A small-molecule ligand and the protein it binds are described below.
Small molecule (SMILES): N[C@@H](Cc1ccccc1)C(=O)NCC=O

Sequence of chain 1.MA:
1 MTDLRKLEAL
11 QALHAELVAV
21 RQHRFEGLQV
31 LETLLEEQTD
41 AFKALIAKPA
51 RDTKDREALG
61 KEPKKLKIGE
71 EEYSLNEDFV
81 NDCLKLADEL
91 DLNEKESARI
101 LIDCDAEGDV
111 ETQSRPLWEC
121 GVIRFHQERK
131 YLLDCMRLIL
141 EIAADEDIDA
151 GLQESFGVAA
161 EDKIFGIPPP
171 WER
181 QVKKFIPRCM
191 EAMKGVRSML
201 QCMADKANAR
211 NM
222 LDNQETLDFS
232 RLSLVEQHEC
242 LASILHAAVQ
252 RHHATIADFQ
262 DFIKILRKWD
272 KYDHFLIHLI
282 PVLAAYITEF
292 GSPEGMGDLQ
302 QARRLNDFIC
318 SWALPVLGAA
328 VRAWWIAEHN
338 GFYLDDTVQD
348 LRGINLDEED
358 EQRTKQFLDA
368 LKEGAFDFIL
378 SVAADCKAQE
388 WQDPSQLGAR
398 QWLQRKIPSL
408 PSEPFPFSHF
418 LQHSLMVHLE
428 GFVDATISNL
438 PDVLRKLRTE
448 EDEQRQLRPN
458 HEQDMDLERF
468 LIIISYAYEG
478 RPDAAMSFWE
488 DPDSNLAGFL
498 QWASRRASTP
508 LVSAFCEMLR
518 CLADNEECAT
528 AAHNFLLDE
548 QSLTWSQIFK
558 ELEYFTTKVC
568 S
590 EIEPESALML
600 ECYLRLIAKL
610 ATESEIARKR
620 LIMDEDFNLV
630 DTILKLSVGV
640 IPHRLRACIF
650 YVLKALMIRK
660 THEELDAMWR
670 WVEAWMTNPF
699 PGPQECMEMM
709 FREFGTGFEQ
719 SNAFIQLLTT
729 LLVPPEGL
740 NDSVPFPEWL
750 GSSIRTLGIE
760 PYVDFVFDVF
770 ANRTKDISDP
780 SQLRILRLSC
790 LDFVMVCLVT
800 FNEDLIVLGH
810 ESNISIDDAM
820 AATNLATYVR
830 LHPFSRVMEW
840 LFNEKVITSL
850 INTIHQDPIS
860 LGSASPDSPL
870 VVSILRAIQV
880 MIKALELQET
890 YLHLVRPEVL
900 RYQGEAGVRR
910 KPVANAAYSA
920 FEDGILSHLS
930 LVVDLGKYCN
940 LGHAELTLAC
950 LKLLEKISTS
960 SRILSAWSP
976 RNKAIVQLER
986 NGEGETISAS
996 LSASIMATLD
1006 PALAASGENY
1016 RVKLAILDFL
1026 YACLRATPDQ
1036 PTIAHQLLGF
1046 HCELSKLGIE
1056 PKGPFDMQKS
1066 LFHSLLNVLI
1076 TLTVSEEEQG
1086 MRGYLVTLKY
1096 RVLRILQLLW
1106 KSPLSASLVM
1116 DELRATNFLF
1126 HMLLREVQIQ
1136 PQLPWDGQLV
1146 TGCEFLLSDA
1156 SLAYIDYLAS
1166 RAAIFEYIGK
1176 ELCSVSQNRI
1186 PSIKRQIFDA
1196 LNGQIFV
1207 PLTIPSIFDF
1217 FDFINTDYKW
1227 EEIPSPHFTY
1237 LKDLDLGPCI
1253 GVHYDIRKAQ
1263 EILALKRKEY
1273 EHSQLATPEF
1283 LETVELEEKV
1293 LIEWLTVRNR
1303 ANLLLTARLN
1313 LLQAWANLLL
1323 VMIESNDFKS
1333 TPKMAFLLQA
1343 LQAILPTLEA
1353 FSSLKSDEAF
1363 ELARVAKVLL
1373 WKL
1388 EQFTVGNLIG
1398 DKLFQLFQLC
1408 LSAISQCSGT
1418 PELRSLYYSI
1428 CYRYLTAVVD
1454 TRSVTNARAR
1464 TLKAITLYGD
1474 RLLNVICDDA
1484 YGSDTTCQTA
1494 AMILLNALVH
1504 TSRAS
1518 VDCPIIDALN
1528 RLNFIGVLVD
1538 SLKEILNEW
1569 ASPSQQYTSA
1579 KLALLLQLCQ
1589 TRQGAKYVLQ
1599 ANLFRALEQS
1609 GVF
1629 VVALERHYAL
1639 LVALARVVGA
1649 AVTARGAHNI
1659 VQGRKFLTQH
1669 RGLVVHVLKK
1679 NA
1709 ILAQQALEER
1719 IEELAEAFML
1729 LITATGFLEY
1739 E

Binding-site contacts:
Ligand atom O contacts residue PRO438 of chain 1.MA at 4.0 Å.
Ligand atom CD2 contacts residue ARG442 of chain 1.MA at 3.5 Å.
Ligand atom CE2 contacts residue PRO438 of chain 1.MA at 3.7 Å (hydrophobic).
Ligand atom CE1 contacts residue PHE496 of chain 1.MA at 3.6 Å (hydrophobic).
Ligand atom CZ contacts residue PHE496 of chain 1.MA at 3.9 Å (hydrophobic).
Ligand atom C contacts residue ARG442 of chain 1.MA at 4.4 Å.
Ligand atom C contacts residue ASN492 of chain 1.MA at 4.0 Å.
Ligand atom CA contacts residue ARG442 of chain 1.MA at 3.6 Å.
Ligand atom CA contacts residue ASN492 of chain 1.MA at 3.3 Å.
Ligand atom N contacts residue ASN492 of chain 1.MA at 3.3 Å (h-bond).
Ligand atom CD2 contacts residue PRO438 of chain 1.MA at 4.4 Å (hydrophobic).
Ligand atom CB contacts residue ASN492 of chain 1.MA at 3.8 Å.
Ligand atom CB contacts residue GLY495 of chain 1.MA at 3.9 Å.
Ligand atom CE1 contacts residue ILE434 of chain 1.MA at 3.9 Å (hydrophobic).
Ligand atom O contacts residue ARG442 of chain 1.MA at 4.3 Å.
Ligand atom N contacts residue SER491 of chain 1.MA at 4.1 Å.
Ligand atom CG contacts residue ASN492 of chain 1.MA at 4.3 Å.
Ligand atom CE2 contacts residue ARG442 of chain 1.MA at 3.6 Å.
Ligand atom N contacts residue ARG442 of chain 1.MA at 4.2 Å.
Ligand atom CD1 contacts residue ASN492 of chain 1.MA at 3.9 Å.
Ligand atom CD1 contacts residue ILE434 of chain 1.MA at 4.1 Å (hydrophobic).
Ligand atom CG contacts residue GLY495 of chain 1.MA at 4.4 Å.
Ligand atom CG contacts residue PHE496 of chain 1.MA at 4.0 Å (hydrophobic).
Ligand atom O contacts residue ASN492 of chain 1.MA at 4.2 Å.
Ligand atom CD1 contacts residue PRO438 of chain 1.MA at 4.4 Å (hydrophobic).
Ligand atom CB contacts residue PHE496 of chain 1.MA at 3.9 Å (hydrophobic).
Ligand atom CE1 contacts residue PRO438 of chain 1.MA at 3.8 Å (hydrophobic).
Ligand atom CD1 contacts residue PHE496 of chain 1.MA at 3.7 Å (hydrophobic).
Ligand atom CZ contacts residue PRO438 of chain 1.MA at 3.4 Å (hydrophobic).